Binding-site contacts:
Ligand atom CB contacts residue PRO138 of chain 12.B at 3.5 Å (hydrophobic).
Ligand atom O contacts residue ASP140 of chain 12.B at 3.7 Å.
Ligand atom C contacts residue SER141 of chain 12.B at 1.7 Å.
Ligand atom N contacts residue HIS33 of chain 12.B at 3.8 Å.
Ligand atom CD1 contacts residue ALA136 of chain 12.B at 3.7 Å (hydrophobic).
Ligand atom CB contacts residue GLU137 of chain 12.B at 3.5 Å.
Ligand atom C contacts residue GLY139 of chain 12.B at 3.8 Å.
Ligand atom N contacts residue SER156 of chain 12.B at 3.5 Å (h-bond).
Ligand atom CA contacts residue GOL1 of chain 12.DA at 3.8 Å.
Ligand atom CD1 contacts residue GLY157 of chain 12.B at 3.9 Å.
Ligand atom OXT contacts residue SER141 of chain 12.B at 2.3 Å (h-bond).
Ligand atom CD2 contacts residue TYR1 of chain 12.AA at 1.9 Å (hydrophobic).
Ligand atom N contacts residue TYR1 of chain 12.AA at 0.0 Å (h-bond).
Ligand atom CD2 contacts residue SER141 of chain 12.B at 2.9 Å.
Ligand atom O contacts residue PRO138 of chain 12.B at 3.6 Å.
Ligand atom CA contacts residue PRO138 of chain 12.B at 3.9 Å (hydrophobic).
Ligand atom CA contacts residue TYR1 of chain 12.AA at 0.1 Å (hydrophobic).
Ligand atom CD2 contacts residue SER156 of chain 12.B at 3.2 Å.
Ligand atom N contacts residue GOL1 of chain 12.DA at 2.4 Å (h-bond).
Ligand atom CG contacts residue GLY157 of chain 12.B at 4.2 Å.
Ligand atom C contacts residue PRO138 of chain 12.B at 4.1 Å (hydrophobic).
Ligand atom OXT contacts residue TYR1 of chain 12.AA at 0.0 Å (h-bond).
Ligand atom CB contacts residue TYR1 of chain 12.AA at 0.7 Å (hydrophobic).
Ligand atom CD1 contacts residue GLU137 of chain 12.B at 4.1 Å.
Ligand atom CD1 contacts residue TYR1 of chain 12.AA at 0.4 Å (hydrophobic).
Ligand atom OXT contacts residue HIS33 of chain 12.B at 2.7 Å (h-bond).
Ligand atom O contacts residue TYR1 of chain 12.AA at 0.0 Å (h-bond).
Ligand atom CD2 contacts residue THR155 of chain 12.B at 3.5 Å.
Ligand atom CD2 contacts residue GLY157 of chain 12.B at 3.4 Å.
Ligand atom CG contacts residue GLU137 of chain 12.B at 3.8 Å.
Ligand atom N contacts residue SER141 of chain 12.B at 2.8 Å (h-bond).
Ligand atom CG contacts residue SER141 of chain 12.B at 3.5 Å.
Ligand atom CA contacts residue SER141 of chain 12.B at 2.6 Å.
Ligand atom N contacts residue GLY157 of chain 12.B at 4.1 Å.
Ligand atom O contacts residue GLY139 of chain 12.B at 2.7 Å (h-bond).
Ligand atom CB contacts residue SER141 of chain 12.B at 3.3 Å.
Ligand atom C contacts residue TYR1 of chain 12.AA at 0.0 Å (hydrophobic).
Ligand atom C contacts residue HIS33 of chain 12.B at 3.7 Å.
Ligand atom CG contacts residue TYR1 of chain 12.AA at 1.1 Å (hydrophobic).
Ligand atom O contacts residue SER141 of chain 12.B at 2.4 Å (h-bond).

Sequence of chain 12.B:
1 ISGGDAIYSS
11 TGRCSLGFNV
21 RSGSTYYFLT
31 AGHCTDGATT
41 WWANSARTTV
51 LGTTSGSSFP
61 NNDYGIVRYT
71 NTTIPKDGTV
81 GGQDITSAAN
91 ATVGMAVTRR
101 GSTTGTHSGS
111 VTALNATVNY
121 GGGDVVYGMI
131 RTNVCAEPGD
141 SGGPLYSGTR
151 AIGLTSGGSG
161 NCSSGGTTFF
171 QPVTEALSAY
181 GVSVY

The protein below binds the small molecule below.
Small molecule (SMILES): CC(C)C[C@H](N)C(=O)O